Sequence of chain 1.A:
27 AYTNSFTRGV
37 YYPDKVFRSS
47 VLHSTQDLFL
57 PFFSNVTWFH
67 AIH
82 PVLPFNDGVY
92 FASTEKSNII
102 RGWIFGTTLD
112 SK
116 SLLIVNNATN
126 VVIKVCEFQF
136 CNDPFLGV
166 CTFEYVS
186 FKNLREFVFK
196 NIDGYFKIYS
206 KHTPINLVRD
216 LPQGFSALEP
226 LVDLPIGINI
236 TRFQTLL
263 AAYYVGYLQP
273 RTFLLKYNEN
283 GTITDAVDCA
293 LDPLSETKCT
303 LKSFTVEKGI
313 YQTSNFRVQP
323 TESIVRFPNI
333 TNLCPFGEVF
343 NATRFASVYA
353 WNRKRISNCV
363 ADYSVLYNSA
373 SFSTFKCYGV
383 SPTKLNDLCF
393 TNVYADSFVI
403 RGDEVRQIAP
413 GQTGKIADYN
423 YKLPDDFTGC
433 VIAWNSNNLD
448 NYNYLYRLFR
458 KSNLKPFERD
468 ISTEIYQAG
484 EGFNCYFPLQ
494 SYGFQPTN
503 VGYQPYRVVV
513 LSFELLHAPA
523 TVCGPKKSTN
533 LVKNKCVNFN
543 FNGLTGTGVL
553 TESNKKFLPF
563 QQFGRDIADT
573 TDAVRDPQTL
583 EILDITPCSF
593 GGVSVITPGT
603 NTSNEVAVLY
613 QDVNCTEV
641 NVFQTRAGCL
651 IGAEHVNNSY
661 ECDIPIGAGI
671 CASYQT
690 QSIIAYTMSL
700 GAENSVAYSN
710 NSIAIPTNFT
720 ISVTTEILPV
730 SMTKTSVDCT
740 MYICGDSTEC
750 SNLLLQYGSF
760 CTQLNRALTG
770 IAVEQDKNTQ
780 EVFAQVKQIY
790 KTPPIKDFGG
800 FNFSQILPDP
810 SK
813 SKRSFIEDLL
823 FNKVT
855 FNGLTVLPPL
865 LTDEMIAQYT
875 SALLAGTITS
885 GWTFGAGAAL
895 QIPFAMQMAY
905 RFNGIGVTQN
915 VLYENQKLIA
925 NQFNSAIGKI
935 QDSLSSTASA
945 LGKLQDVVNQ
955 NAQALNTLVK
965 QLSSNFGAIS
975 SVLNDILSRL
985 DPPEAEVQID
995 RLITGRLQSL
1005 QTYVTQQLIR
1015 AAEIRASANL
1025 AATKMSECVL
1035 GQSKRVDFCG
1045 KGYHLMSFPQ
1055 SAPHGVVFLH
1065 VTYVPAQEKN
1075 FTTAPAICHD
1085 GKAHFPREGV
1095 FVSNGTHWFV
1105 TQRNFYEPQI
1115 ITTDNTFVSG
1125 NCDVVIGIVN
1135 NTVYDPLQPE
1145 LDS

Sequence of chain 1.C:
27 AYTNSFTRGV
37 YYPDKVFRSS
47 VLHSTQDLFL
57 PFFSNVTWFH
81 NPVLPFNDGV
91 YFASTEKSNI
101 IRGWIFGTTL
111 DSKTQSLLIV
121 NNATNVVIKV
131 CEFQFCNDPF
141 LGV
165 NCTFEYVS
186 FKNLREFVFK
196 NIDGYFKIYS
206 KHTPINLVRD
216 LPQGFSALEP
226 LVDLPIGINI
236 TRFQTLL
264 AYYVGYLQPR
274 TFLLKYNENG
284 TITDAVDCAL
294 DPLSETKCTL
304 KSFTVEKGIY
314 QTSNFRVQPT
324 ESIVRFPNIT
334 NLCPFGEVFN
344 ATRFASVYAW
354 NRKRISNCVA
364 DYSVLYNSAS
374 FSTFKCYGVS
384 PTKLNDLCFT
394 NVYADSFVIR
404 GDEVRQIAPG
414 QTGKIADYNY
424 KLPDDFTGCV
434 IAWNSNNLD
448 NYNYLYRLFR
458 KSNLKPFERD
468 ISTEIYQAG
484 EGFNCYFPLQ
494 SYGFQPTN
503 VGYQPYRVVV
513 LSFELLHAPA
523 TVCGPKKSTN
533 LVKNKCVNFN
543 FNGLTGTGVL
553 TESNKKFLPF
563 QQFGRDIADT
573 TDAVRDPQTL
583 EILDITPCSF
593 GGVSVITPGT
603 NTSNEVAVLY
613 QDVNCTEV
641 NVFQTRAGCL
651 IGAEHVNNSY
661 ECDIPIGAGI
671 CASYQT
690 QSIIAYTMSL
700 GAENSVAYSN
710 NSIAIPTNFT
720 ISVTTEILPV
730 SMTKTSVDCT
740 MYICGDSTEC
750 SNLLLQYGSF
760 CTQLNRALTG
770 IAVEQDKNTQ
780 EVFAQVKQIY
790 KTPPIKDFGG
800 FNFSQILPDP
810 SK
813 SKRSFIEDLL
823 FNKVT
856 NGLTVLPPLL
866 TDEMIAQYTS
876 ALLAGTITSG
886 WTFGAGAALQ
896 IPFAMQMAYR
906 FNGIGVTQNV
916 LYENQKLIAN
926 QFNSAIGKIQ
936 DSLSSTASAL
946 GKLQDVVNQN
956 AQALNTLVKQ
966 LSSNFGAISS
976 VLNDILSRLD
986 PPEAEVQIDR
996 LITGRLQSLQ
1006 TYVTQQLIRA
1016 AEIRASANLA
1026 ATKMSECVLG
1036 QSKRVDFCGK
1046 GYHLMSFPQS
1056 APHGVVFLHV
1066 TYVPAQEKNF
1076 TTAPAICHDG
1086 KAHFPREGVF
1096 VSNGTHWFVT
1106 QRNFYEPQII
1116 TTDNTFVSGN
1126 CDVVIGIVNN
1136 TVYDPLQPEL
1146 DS

Binding-site contacts:
Ligand atom O5 contacts residue ASP796 of chain 1.A at 3.1 Å (salt-bridge).
Ligand atom C1 contacts residue ASP796 of chain 1.A at 3.5 Å.
Ligand atom C3 contacts residue ASN709 of chain 1.C at 3.8 Å.
Ligand atom C4 contacts residue ASN709 of chain 1.C at 4.2 Å.
Ligand atom C6 contacts residue ILE794 of chain 1.A at 4.2 Å (hydrophobic).
Ligand atom C6 contacts residue ASP796 of chain 1.A at 4.5 Å.
Ligand atom C7 contacts residue ASN709 of chain 1.C at 4.0 Å.
Ligand atom O5 contacts residue ASN709 of chain 1.C at 2.4 Å (h-bond).
Ligand atom C5 contacts residue ASP796 of chain 1.A at 4.3 Å.
Ligand atom C1 contacts residue ASN709 of chain 1.C at 1.4 Å.
Ligand atom C5 contacts residue ASN709 of chain 1.C at 3.7 Å.
Ligand atom N2 contacts residue ASN709 of chain 1.C at 2.9 Å (h-bond).
Ligand atom C2 contacts residue ASN709 of chain 1.C at 2.5 Å.

This small molecule binds to this protein.
Small molecule (SMILES): CC(=O)N[C@@H]1[C@@H](O)[C@H](O)[C@@H](CO)O[C@H]1O